A small-molecule ligand and the protein it binds are described below.
Small molecule (SMILES): NCCC[C@H](N)C(=O)O

Binding-site contacts:
Ligand atom C contacts residue ASN293 of chain 3.A at 3.8 Å.
Ligand atom NE contacts residue THR322 of chain 3.A at 4.3 Å.
Ligand atom C contacts residue SER469 of chain 3.A at 3.8 Å.
Ligand atom CA contacts residue SER469 of chain 3.A at 4.1 Å.
Ligand atom OXT contacts residue SER469 of chain 3.A at 2.8 Å (h-bond).
Ligand atom O contacts residue PHE296 of chain 3.A at 4.4 Å.
Ligand atom CD contacts residue GLN102 of chain 3.A at 4.2 Å.
Ligand atom CB contacts residue ILE103 of chain 3.A at 3.9 Å (hydrophobic).
Ligand atom NE contacts residue ASN323 of chain 3.A at 3.5 Å (h-bond).
Ligand atom O contacts residue LYS107 of chain 3.A at 2.9 Å (salt-bridge).
Ligand atom CA contacts residue PHE296 of chain 3.A at 3.6 Å (hydrophobic).
Ligand atom CG contacts residue THR322 of chain 3.A at 4.2 Å.
Ligand atom O contacts residue ASN293 of chain 3.A at 3.0 Å (h-bond).
Ligand atom CG contacts residue GLN102 of chain 3.A at 4.3 Å.
Ligand atom OXT contacts residue LYS107 of chain 3.A at 2.9 Å (salt-bridge).
Ligand atom N contacts residue ASN293 of chain 3.A at 2.7 Å (h-bond).
Ligand atom CG contacts residue PHE296 of chain 3.A at 4.4 Å (hydrophobic).
Ligand atom CA contacts residue ASN293 of chain 3.A at 3.6 Å.
Ligand atom CB contacts residue SER469 of chain 3.A at 4.1 Å.
Ligand atom OXT contacts residue ILE103 of chain 3.A at 3.4 Å.
Ligand atom NE contacts residue GLN102 of chain 3.A at 4.1 Å.
Ligand atom CB contacts residue GLN102 of chain 3.A at 3.9 Å.
Ligand atom CD contacts residue ASN323 of chain 3.A at 4.2 Å.
Ligand atom C contacts residue PHE296 of chain 3.A at 3.8 Å (hydrophobic).
Ligand atom C contacts residue LYS107 of chain 3.A at 3.3 Å.
Ligand atom CD contacts residue LEU467 of chain 3.A at 3.8 Å (hydrophobic).
Ligand atom CG contacts residue LEU467 of chain 3.A at 3.8 Å (hydrophobic).
Ligand atom O contacts residue ILE103 of chain 3.A at 4.1 Å.
Ligand atom N contacts residue PHE296 of chain 3.A at 3.6 Å.
Ligand atom OXT contacts residue PHE296 of chain 3.A at 3.4 Å.
Ligand atom NE contacts residue LEU467 of chain 3.A at 4.2 Å.
Ligand atom CB contacts residue LEU467 of chain 3.A at 4.4 Å (hydrophobic).
Ligand atom C contacts residue ILE103 of chain 3.A at 3.9 Å (hydrophobic).

Sequence of chain 3.A:
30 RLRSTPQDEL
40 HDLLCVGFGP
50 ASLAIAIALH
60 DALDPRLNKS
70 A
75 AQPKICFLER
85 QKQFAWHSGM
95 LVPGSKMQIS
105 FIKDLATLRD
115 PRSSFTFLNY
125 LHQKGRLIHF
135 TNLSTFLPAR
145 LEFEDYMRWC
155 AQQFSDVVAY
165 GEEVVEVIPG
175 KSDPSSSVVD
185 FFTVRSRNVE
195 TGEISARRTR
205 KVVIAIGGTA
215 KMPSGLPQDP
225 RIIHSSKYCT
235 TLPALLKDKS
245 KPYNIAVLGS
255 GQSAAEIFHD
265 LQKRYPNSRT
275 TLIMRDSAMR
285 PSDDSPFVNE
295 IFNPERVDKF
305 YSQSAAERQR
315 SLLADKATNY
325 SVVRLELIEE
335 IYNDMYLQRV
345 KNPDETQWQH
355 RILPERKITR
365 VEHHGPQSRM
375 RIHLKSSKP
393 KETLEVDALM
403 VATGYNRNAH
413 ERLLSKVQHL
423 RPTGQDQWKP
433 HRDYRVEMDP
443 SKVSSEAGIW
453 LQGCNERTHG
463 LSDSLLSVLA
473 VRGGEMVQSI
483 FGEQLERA